This protein binds this small molecule.
Small molecule (SMILES): CC1C(=O)NC(=O)N2C1[C@@]21C[C@H](O[P](=O)(O)OC[C@H]2O[C@@H](n3cnc4c(=O)nc(N)[nH]c43)C[C@@H]2O)[C@@H](CO[P](=O)(O)O[C@H]2C[C@H](n3cnc4c(N)ncnc43)O[C@@H]2CO[P](=O)(O)O[C@H]2C[C@H](n3cnc4c(=O)nc(N)[nH]c43)O[C@@H]2CO[P](=O)(O)O[C@H]2C[C@H](n3cnc4c(N)ncnc43)O[C@@H]2CO[P](=O)(O)O[C@H]2C[C@H](n3ccc(N)nc3=O)O[C@@H]2COP(=O)=O)O1

Binding-site contacts:
Ligand atom OP2 contacts residue SER109 of chain 1.C at 3.2 Å (h-bond).
Ligand atom C2 contacts residue DT3 of chain 1.A at 2.9 Å.
Ligand atom OP1 contacts residue VAL103 of chain 1.C at 3.2 Å (h-bond).
Ligand atom O2 contacts residue DT3 of chain 1.A at 3.2 Å (h-bond).
Ligand atom OP1 contacts residue GLY107 of chain 1.C at 3.2 Å (h-bond).
Ligand atom OP1 contacts residue SER109 of chain 1.C at 2.5 Å (h-bond).
Ligand atom N1 contacts residue DC1 of chain 1.A at 2.8 Å (h-bond).
Ligand atom N6 contacts residue DT5 of chain 1.A at 3.4 Å (h-bond).
Ligand atom N2 contacts residue DC4 of chain 1.A at 3.2 Å (h-bond).
Ligand atom O2 contacts residue DA2 of chain 1.A at 2.9 Å.
Ligand atom O6 contacts residue DC1 of chain 1.A at 3.1 Å (h-bond).
Ligand atom C5' contacts residue GLY105 of chain 1.C at 3.1 Å.
Ligand atom C6 contacts residue DT3 of chain 1.A at 3.4 Å.
Ligand atom O2 contacts residue DG6 of chain 1.A at 3.0 Å (h-bond).
Ligand atom C2 contacts residue DC1 of chain 1.A at 3.4 Å.
Ligand atom O6 contacts residue DT3 of chain 1.A at 3.2 Å (h-bond).
Ligand atom N1 contacts residue DT3 of chain 1.A at 2.3 Å (h-bond).
Ligand atom O5' contacts residue GLY105 of chain 1.C at 3.4 Å (h-bond).
Ligand atom N6 contacts residue DT3 of chain 1.A at 2.9 Å (h-bond).
Ligand atom OP1 contacts residue GLY105 of chain 1.C at 2.9 Å (h-bond).
Ligand atom N4 contacts residue DG6 of chain 1.A at 2.9 Å (h-bond).
Ligand atom O3' contacts residue SER109 of chain 1.C at 3.4 Å (h-bond).
Ligand atom N3 contacts residue DG6 of chain 1.A at 2.6 Å (h-bond).
Ligand atom O6 contacts residue DC4 of chain 1.A at 2.8 Å (h-bond).
Ligand atom OP1 contacts residue ILE106 of chain 1.C at 2.6 Å (h-bond).
Ligand atom O5' contacts residue GLY107 of chain 1.C at 3.3 Å (h-bond).
Ligand atom N1 contacts residue DT5 of chain 1.A at 3.1 Å (h-bond).
Ligand atom N6 contacts residue DA2 of chain 1.A at 2.8 Å (h-bond).
Ligand atom N2 contacts residue DT5 of chain 1.A at 3.2 Å (h-bond).
Ligand atom OP2 contacts residue PRO108 of chain 1.C at 3.4 Å.
Ligand atom C4 contacts residue DG6 of chain 1.A at 3.4 Å.
Ligand atom C5' contacts residue HIS135 of chain 1.C at 3.2 Å.
Ligand atom N2 contacts residue DC1 of chain 1.A at 2.3 Å (h-bond).
Ligand atom N1 contacts residue DA2 of chain 1.A at 3.3 Å (h-bond).
Ligand atom N3 contacts residue DA2 of chain 1.A at 2.8 Å (h-bond).
Ligand atom OP1 contacts residue ALA110 of chain 1.C at 2.7 Å (h-bond).
Ligand atom C2 contacts residue DG6 of chain 1.A at 3.2 Å.
Ligand atom P contacts residue SER109 of chain 1.C at 3.1 Å.
Ligand atom N4 contacts residue DT5 of chain 1.A at 3.1 Å (h-bond).
Ligand atom N1 contacts residue DC4 of chain 1.A at 3.0 Å (h-bond).

Sequence of chain 1.C:
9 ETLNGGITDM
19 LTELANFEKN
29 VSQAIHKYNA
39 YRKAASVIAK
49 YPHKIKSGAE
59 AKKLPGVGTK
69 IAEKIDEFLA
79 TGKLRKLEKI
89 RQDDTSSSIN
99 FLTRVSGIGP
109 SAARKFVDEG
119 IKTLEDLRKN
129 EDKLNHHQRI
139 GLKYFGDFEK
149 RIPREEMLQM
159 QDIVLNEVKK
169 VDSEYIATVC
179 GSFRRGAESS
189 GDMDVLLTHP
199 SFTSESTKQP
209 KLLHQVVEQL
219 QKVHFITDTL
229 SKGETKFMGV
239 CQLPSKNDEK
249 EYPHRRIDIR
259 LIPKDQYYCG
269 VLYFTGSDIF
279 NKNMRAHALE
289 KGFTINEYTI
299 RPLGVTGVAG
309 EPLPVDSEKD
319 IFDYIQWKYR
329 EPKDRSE